Sequence of chain 1.H:
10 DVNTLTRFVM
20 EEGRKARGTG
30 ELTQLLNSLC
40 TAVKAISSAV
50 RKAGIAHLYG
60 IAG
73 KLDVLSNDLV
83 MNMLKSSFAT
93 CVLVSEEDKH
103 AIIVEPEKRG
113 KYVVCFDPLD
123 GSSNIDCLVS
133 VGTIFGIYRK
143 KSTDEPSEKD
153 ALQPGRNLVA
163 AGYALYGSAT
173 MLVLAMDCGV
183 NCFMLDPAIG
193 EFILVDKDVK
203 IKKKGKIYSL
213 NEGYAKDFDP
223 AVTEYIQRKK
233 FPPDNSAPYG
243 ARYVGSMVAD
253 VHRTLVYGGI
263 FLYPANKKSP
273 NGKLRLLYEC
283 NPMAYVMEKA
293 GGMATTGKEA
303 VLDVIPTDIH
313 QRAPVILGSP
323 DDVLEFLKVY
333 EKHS

Binding-site contacts:
Ligand atom N3 contacts residue GLY27 of chain 1.F at 3.1 Å.
Ligand atom C7 contacts residue GLY22 of chain 1.F at 3.8 Å.
Ligand atom C13 contacts residue 9671 of chain 1.P at 3.6 Å.
Ligand atom C7 contacts residue THR32 of chain 1.F at 3.3 Å.
Ligand atom N9 contacts residue GLY27 of chain 1.F at 3.2 Å (h-bond).
Ligand atom O17 contacts residue GLY29 of chain 1.F at 3.1 Å.
Ligand atom O15 contacts residue GLU30 of chain 1.F at 3.5 Å (salt-bridge).
Ligand atom S1 contacts residue LEU31 of chain 1.F at 3.8 Å.
Ligand atom C8 contacts residue GLY22 of chain 1.F at 3.5 Å.
Ligand atom C7 contacts residue LEU31 of chain 1.F at 3.8 Å (hydrophobic).
Ligand atom O17 contacts residue GLY22 of chain 1.F at 3.9 Å.
Ligand atom C22 contacts residue ALA25 of chain 1.F at 3.8 Å (hydrophobic).
Ligand atom N10 contacts residue 9671 of chain 1.P at 3.8 Å.
Ligand atom C6 contacts residue GLY27 of chain 1.F at 3.8 Å.
Ligand atom S5 contacts residue MET19 of chain 1.F at 3.8 Å.
Ligand atom O15 contacts residue LEU31 of chain 1.F at 3.1 Å (h-bond).
Ligand atom BR18 contacts residue MET19 of chain 1.F at 3.7 Å.
Ligand atom C11 contacts residue 9671 of chain 1.P at 3.8 Å.
Ligand atom C7 contacts residue VAL18 of chain 1.F at 3.8 Å (hydrophobic).
Ligand atom C2 contacts residue GLY22 of chain 1.F at 3.5 Å.
Ligand atom BR18 contacts residue GLY29 of chain 1.H at 3.7 Å.
Ligand atom C13 contacts residue THR28 of chain 1.H at 3.7 Å.
Ligand atom N3 contacts residue GLY29 of chain 1.F at 3.2 Å (h-bond).
Ligand atom O14 contacts residue GLY27 of chain 1.F at 3.4 Å.
Ligand atom C16 contacts residue GLY22 of chain 1.F at 3.8 Å.
Ligand atom C11 contacts residue ARG23 of chain 1.F at 3.5 Å.
Ligand atom C21 contacts residue ALA25 of chain 1.F at 3.4 Å (hydrophobic).
Ligand atom C13 contacts residue ARG23 of chain 1.F at 3.3 Å.
Ligand atom O17 contacts residue THR32 of chain 1.F at 2.8 Å (h-bond).
Ligand atom S1 contacts residue GLY29 of chain 1.F at 3.8 Å.
Ligand atom C6 contacts residue GLY29 of chain 1.F at 3.2 Å.
Ligand atom O15 contacts residue THR32 of chain 1.F at 3.2 Å (h-bond).
Ligand atom S12 contacts residue VAL18 of chain 1.F at 3.6 Å.
Ligand atom C6 contacts residue GLY22 of chain 1.F at 3.5 Å.
Ligand atom N10 contacts residue ARG23 of chain 1.F at 3.5 Å.
Ligand atom N3 contacts residue GLY22 of chain 1.F at 3.6 Å.
Ligand atom N9 contacts residue GLY22 of chain 1.F at 3.4 Å (h-bond).
Ligand atom O15 contacts residue GLY29 of chain 1.F at 3.2 Å.
Ligand atom N3 contacts residue THR28 of chain 1.F at 3.7 Å.
Ligand atom N9 contacts residue GLY29 of chain 1.F at 3.6 Å (h-bond).

Sequence of chain 1.F:
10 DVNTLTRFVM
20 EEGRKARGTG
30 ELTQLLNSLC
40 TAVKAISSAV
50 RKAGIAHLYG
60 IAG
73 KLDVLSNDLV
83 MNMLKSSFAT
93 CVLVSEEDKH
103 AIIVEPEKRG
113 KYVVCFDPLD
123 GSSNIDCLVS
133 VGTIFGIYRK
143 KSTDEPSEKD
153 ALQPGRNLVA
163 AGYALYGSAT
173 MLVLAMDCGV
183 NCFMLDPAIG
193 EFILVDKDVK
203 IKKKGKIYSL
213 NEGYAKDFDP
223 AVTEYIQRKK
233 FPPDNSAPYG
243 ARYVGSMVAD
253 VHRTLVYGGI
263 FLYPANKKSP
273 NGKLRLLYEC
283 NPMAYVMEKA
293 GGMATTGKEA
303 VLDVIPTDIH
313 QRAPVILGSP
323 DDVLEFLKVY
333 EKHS

The protein below binds the small molecule below.
Small molecule (SMILES): O=C(Nc1ncc(Br)s1)NS(=O)(=O)c1csc2ccccc12